Sequence of chain 1.D:
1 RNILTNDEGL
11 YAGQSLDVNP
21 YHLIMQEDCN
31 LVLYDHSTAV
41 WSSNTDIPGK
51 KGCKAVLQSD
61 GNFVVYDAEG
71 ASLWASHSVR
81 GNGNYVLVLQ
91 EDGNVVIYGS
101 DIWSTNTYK

Binding-site contacts:
Ligand atom C2 contacts residue GLN26 of chain 1.D at 4.5 Å.
Ligand atom O1 contacts residue ASN30 of chain 1.D at 4.1 Å.
Ligand atom C4 contacts residue VAL32 of chain 1.D at 4.3 Å (hydrophobic).
Ligand atom C6 contacts residue ALA39 of chain 1.D at 3.9 Å (hydrophobic).
Ligand atom O3 contacts residue GLN26 of chain 1.D at 3.2 Å (h-bond).
Ligand atom C5 contacts residue ASN30 of chain 1.D at 4.0 Å.
Ligand atom O5 contacts residue ASN30 of chain 1.D at 3.4 Å (h-bond).
Ligand atom C2 contacts residue ASP28 of chain 1.D at 4.2 Å.
Ligand atom C4 contacts residue TYR34 of chain 1.D at 3.7 Å (hydrophobic).
Ligand atom O2 contacts residue GLN26 of chain 1.D at 3.6 Å (h-bond).
Ligand atom C3 contacts residue TYR34 of chain 1.D at 3.9 Å (hydrophobic).
Ligand atom C6 contacts residue ASN30 of chain 1.D at 4.1 Å.
Ligand atom C6 contacts residue VAL32 of chain 1.D at 4.0 Å (hydrophobic).
Ligand atom O3 contacts residue TYR34 of chain 1.D at 3.1 Å (h-bond).
Ligand atom C6 contacts residue SER42 of chain 1.D at 4.1 Å.
Ligand atom O4 contacts residue VAL32 of chain 1.D at 4.4 Å.
Ligand atom C4 contacts residue GLN26 of chain 1.D at 4.5 Å.
Ligand atom C1 contacts residue ASN30 of chain 1.D at 4.1 Å.
Ligand atom O2 contacts residue ASN30 of chain 1.D at 3.0 Å (h-bond).
Ligand atom C4 contacts residue ASN30 of chain 1.D at 4.0 Å.
Ligand atom C2 contacts residue ASN30 of chain 1.D at 4.1 Å.
Ligand atom O2 contacts residue ASP28 of chain 1.D at 3.3 Å (salt-bridge).
Ligand atom O4 contacts residue ALA39 of chain 1.D at 3.5 Å.
Ligand atom O6 contacts residue SER42 of chain 1.D at 4.0 Å.
Ligand atom O1 contacts residue ASP46 of chain 1.D at 3.1 Å (salt-bridge).
Ligand atom C1 contacts residue ASP46 of chain 1.D at 4.4 Å.
Ligand atom O2 contacts residue ASP46 of chain 1.D at 4.4 Å.
Ligand atom O4 contacts residue TYR34 of chain 1.D at 2.7 Å (h-bond).
Ligand atom C3 contacts residue GLN26 of chain 1.D at 4.2 Å.

This protein binds this small molecule.
Small molecule (SMILES): OC[C@H]1O[C@H](O)[C@@H](O)[C@@H](O)[C@@H]1O